The small molecule below binds the protein below.
Small molecule (SMILES): CN[C@@H]1C[C@H]2O[C@@](C)([C@@H]1OC)n1c3ccccc3c3c4c(c5c6ccccc6n2c5c31)C(=O)NC4

Sequence of chain 1.B:
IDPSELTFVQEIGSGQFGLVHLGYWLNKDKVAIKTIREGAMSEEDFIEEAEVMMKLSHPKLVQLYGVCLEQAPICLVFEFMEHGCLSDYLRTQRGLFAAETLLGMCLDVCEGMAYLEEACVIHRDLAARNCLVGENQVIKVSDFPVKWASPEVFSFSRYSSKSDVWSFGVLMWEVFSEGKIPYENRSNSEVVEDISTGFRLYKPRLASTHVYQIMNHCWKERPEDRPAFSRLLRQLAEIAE

Binding-site contacts:
Ligand atom C10 contacts residue LEU133 of chain 1.B at 3.5 Å (hydrophobic).
Ligand atom O5 contacts residue PHE81 of chain 1.B at 3.5 Å.
Ligand atom O4 contacts residue VAL21 of chain 1.B at 3.7 Å.
Ligand atom C9 contacts residue PHE79 of chain 1.B at 3.6 Å (hydrophobic).
Ligand atom C20 contacts residue ILE13 of chain 1.B at 3.3 Å (hydrophobic).
Ligand atom C4 contacts residue MET82 of chain 1.B at 3.6 Å (hydrophobic).
Ligand atom C10 contacts residue ALA33 of chain 1.B at 3.7 Å (hydrophobic).
Ligand atom O6 contacts residue ARG130 of chain 1.B at 3.7 Å.
Ligand atom C7 contacts residue LEU133 of chain 1.B at 3.7 Å (hydrophobic).
Ligand atom C5 contacts residue ILE13 of chain 1.B at 3.7 Å (hydrophobic).
Ligand atom N2 contacts residue VAL21 of chain 1.B at 3.7 Å.
Ligand atom N1 contacts residue MET82 of chain 1.B at 3.7 Å.
Ligand atom C15 contacts residue LYS35 of chain 1.B at 3.3 Å.
Ligand atom C6 contacts residue LEU133 of chain 1.B at 3.5 Å (hydrophobic).
Ligand atom N1 contacts residue GLU80 of chain 1.B at 2.8 Å (salt-bridge).
Ligand atom C7 contacts residue ALA33 of chain 1.B at 3.6 Å (hydrophobic).
Ligand atom C15 contacts residue ASP144 of chain 1.B at 3.3 Å.
Ligand atom C8 contacts residue GLU80 of chain 1.B at 3.6 Å.
Ligand atom O5 contacts residue GLU80 of chain 1.B at 3.7 Å.
Ligand atom C17 contacts residue VAL21 of chain 1.B at 3.7 Å (hydrophobic).
Ligand atom C25 contacts residue ILE13 of chain 1.B at 3.5 Å (hydrophobic).
Ligand atom O5 contacts residue ALA33 of chain 1.B at 3.7 Å.
Ligand atom C16 contacts residue ASP144 of chain 1.B at 3.3 Å.
Ligand atom C8 contacts residue MET82 of chain 1.B at 3.5 Å (hydrophobic).
Ligand atom C1 contacts residue ILE13 of chain 1.B at 3.5 Å (hydrophobic).
Ligand atom C28 contacts residue CYS86 of chain 1.B at 3.4 Å (hydrophobic).
Ligand atom N3 contacts residue ILE13 of chain 1.B at 3.5 Å.
Ligand atom C9 contacts residue ALA33 of chain 1.B at 3.4 Å (hydrophobic).
Ligand atom C26 contacts residue VAL21 of chain 1.B at 3.6 Å (hydrophobic).
Ligand atom N1 contacts residue ALA33 of chain 1.B at 3.4 Å.
Ligand atom C19 contacts residue LEU133 of chain 1.B at 3.8 Å (hydrophobic).
Ligand atom O4 contacts residue GLY14 of chain 1.B at 3.4 Å.
Ligand atom C5 contacts residue LEU133 of chain 1.B at 3.7 Å (hydrophobic).
Ligand atom C8 contacts residue ALA33 of chain 1.B at 3.4 Å (hydrophobic).
Ligand atom N4 contacts residue ARG130 of chain 1.B at 2.9 Å (salt-bridge).
Ligand atom C27 contacts residue SER143 of chain 1.B at 3.0 Å.
Ligand atom C3 contacts residue GLY85 of chain 1.B at 3.3 Å.
Ligand atom C28 contacts residue ARG130 of chain 1.B at 3.3 Å.
Ligand atom C2 contacts residue GLY85 of chain 1.B at 3.5 Å.
Ligand atom O5 contacts residue MET82 of chain 1.B at 2.6 Å (h-bond).